A protein and the small-molecule ligand that binds it are described below.
Small molecule (SMILES): Nc1ncnc2c1ncn2[C@@H]1O[C@H](CO[P](=O)(O)O[P](=O)(O)OC[C@H]2OC[C@H](O)[C@@H]2O)[C@@H](O)[C@H]1OP(=O)(O)O

Sequence of chain 1.A:
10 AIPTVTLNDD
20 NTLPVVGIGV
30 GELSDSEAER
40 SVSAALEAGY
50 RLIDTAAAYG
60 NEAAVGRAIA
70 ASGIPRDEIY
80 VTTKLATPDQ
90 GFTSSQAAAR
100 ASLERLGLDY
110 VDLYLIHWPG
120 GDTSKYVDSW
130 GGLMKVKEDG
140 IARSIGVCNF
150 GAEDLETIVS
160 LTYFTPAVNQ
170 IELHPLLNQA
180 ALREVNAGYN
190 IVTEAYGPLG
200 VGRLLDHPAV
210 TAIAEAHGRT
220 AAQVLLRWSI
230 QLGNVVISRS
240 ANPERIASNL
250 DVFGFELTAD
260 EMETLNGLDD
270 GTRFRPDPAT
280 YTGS

Binding-site contacts:
Ligand atom C8A contacts residue ARG238 of chain 1.A at 3.3 Å.
Ligand atom N6A contacts residue ASN248 of chain 1.A at 2.8 Å (h-bond).
Ligand atom O1A contacts residue VAL200 of chain 1.A at 3.5 Å.
Ligand atom C5D contacts residue ARG238 of chain 1.A at 3.6 Å.
Ligand atom C5B contacts residue GLY201 of chain 1.A at 3.1 Å.
Ligand atom O3D contacts residue TYR195 of chain 1.A at 3.5 Å.
Ligand atom O2N contacts residue GLY196 of chain 1.A at 3.5 Å.
Ligand atom O5D contacts residue ARG274 of chain 1.A at 3.4 Å (salt-bridge).
Ligand atom O2D contacts residue TYR195 of chain 1.A at 3.6 Å.
Ligand atom N6A contacts residue ALA221 of chain 1.A at 3.6 Å.
Ligand atom O1A contacts residue ARG274 of chain 1.A at 3.1 Å (salt-bridge).
Ligand atom N7A contacts residue ASN248 of chain 1.A at 3.2 Å (h-bond).
Ligand atom O4B contacts residue GLY201 of chain 1.A at 3.6 Å.
Ligand atom O5D contacts residue GLY196 of chain 1.A at 3.4 Å.
Ligand atom O1A contacts residue ARG238 of chain 1.A at 3.2 Å (salt-bridge).
Ligand atom N1A contacts residue ARG244 of chain 1.A at 3.6 Å.
Ligand atom O4D contacts residue ARG274 of chain 1.A at 3.6 Å.
Ligand atom O1N contacts residue ARG274 of chain 1.A at 2.9 Å (salt-bridge).
Ligand atom O2X contacts residue ARG244 of chain 1.A at 2.7 Å (salt-bridge).
Ligand atom O1X contacts residue SER239 of chain 1.A at 3.4 Å.
Ligand atom C2A contacts residue ARG244 of chain 1.A at 3.7 Å.
Ligand atom O3X contacts residue ARG244 of chain 1.A at 2.8 Å (salt-bridge).
Ligand atom N3A contacts residue LEU204 of chain 1.A at 3.4 Å.
Ligand atom O2N contacts residue PRO197 of chain 1.A at 3.1 Å.
Ligand atom C4B contacts residue VAL200 of chain 1.A at 3.7 Å (hydrophobic).
Ligand atom O3X contacts residue SER239 of chain 1.A at 2.5 Å (h-bond).
Ligand atom O1X contacts residue ALA240 of chain 1.A at 2.8 Å (h-bond).
Ligand atom O2N contacts residue LEU198 of chain 1.A at 3.0 Å (h-bond).
Ligand atom O2A contacts residue ARG238 of chain 1.A at 2.6 Å (salt-bridge).
Ligand atom C8A contacts residue LEU198 of chain 1.A at 3.6 Å (hydrophobic).
Ligand atom O3D contacts residue ILE236 of chain 1.A at 2.7 Å (h-bond).
Ligand atom O1N contacts residue VAL200 of chain 1.A at 2.6 Å (h-bond).
Ligand atom C4B contacts residue GLY201 of chain 1.A at 3.5 Å.
Ligand atom N7A contacts residue LEU198 of chain 1.A at 3.7 Å.
Ligand atom N6A contacts residue SER247 of chain 1.A at 3.1 Å (h-bond).
Ligand atom P2B contacts residue SER239 of chain 1.A at 3.5 Å.
Ligand atom O1N contacts residue GLY199 of chain 1.A at 3.5 Å (h-bond).
Ligand atom O3D contacts residue GLY196 of chain 1.A at 2.9 Å (h-bond).
Ligand atom C5B contacts residue VAL200 of chain 1.A at 3.1 Å (hydrophobic).
Ligand atom O4D contacts residue ARG238 of chain 1.A at 3.3 Å (salt-bridge).